The protein below binds the small molecule below.
Small molecule (SMILES): N[C@H](Cc1ccccc1)C(=O)N1CCC[C@H]1C(=O)NCc1ccccn1

Sequence of chain 1.B:
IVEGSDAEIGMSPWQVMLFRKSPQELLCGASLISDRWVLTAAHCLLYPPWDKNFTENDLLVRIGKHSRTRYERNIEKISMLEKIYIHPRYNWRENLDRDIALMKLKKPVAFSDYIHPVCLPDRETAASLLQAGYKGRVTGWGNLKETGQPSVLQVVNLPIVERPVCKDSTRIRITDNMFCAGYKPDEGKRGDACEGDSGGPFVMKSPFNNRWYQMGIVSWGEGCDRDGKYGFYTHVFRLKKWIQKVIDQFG

Binding-site contacts:
Ligand atom C24 contacts residue ALA200 of chain 1.B at 3.8 Å (hydrophobic).
Ligand atom C25 contacts residue GLY230 of chain 1.B at 3.8 Å.
Ligand atom C13 contacts residue SER226 of chain 1.B at 3.8 Å.
Ligand atom C2 contacts residue TYR47 of chain 1.B at 3.7 Å (hydrophobic).
Ligand atom N18 contacts residue SER226 of chain 1.B at 3.0 Å (h-bond).
Ligand atom C19 contacts residue SER226 of chain 1.B at 3.8 Å.
Ligand atom C8 contacts residue GLY228 of chain 1.B at 3.5 Å.
Ligand atom N10 contacts residue GOL1 of chain 1.G at 3.0 Å (h-bond).
Ligand atom N18 contacts residue SER205 of chain 1.B at 3.8 Å.
Ligand atom O12 contacts residue TRP227 of chain 1.B at 3.2 Å.
Ligand atom C1 contacts residue GLU94 of chain 1.B at 3.4 Å.
Ligand atom C22 contacts residue VAL225 of chain 1.B at 3.7 Å (hydrophobic).
Ligand atom O28 contacts residue TRP50 of chain 1.B at 3.7 Å.
Ligand atom C25 contacts residue GOL1 of chain 1.G at 3.6 Å.
Ligand atom C23 contacts residue GLY228 of chain 1.B at 3.8 Å.
Ligand atom C4 contacts residue ILE179 of chain 1.B at 3.8 Å (hydrophobic).
Ligand atom C15 contacts residue LEU96 of chain 1.B at 3.8 Å (hydrophobic).
Ligand atom C13 contacts residue LEU96 of chain 1.B at 3.9 Å (hydrophobic).
Ligand atom C14 contacts residue TRP50 of chain 1.B at 3.8 Å (hydrophobic).
Ligand atom C22 contacts residue SER226 of chain 1.B at 3.6 Å.
Ligand atom C23 contacts residue TRP227 of chain 1.B at 3.3 Å (hydrophobic).
Ligand atom C16 contacts residue TYR47 of chain 1.B at 3.5 Å (hydrophobic).
Ligand atom N10 contacts residue GLY228 of chain 1.B at 2.8 Å (h-bond).
Ligand atom C22 contacts residue TRP227 of chain 1.B at 3.3 Å (hydrophobic).
Ligand atom N21 contacts residue GOL1 of chain 1.G at 3.0 Å.
Ligand atom C17 contacts residue SER226 of chain 1.B at 3.8 Å.
Ligand atom C1 contacts residue ASN95 of chain 1.B at 3.9 Å.
Ligand atom O12 contacts residue GLY228 of chain 1.B at 2.9 Å (h-bond).
Ligand atom C5 contacts residue TRP227 of chain 1.B at 3.7 Å (hydrophobic).
Ligand atom C7 contacts residue GLY228 of chain 1.B at 3.5 Å.
Ligand atom C23 contacts residue VAL225 of chain 1.B at 3.8 Å (hydrophobic).
Ligand atom C9 contacts residue TRP227 of chain 1.B at 3.9 Å (hydrophobic).
Ligand atom C25 contacts residue ALA200 of chain 1.B at 3.9 Å (hydrophobic).
Ligand atom C5 contacts residue ILE179 of chain 1.B at 3.6 Å (hydrophobic).
Ligand atom C9 contacts residue GLY228 of chain 1.B at 3.6 Å.
Ligand atom C16 contacts residue TRP50 of chain 1.B at 3.9 Å (hydrophobic).
Ligand atom C15 contacts residue HIS43 of chain 1.B at 3.7 Å.
Ligand atom C19 contacts residue SER205 of chain 1.B at 3.2 Å.
Ligand atom C6 contacts residue ASN95 of chain 1.B at 3.8 Å.
Ligand atom N18 contacts residue TRP227 of chain 1.B at 3.6 Å.